Binding-site contacts:
Ligand atom C1' contacts residue THR93 of chain 1.B at 3.4 Å.
Ligand atom O2' contacts residue GOL1 of chain 1.R at 2.4 Å.
Ligand atom C2' contacts residue GOL1 of chain 1.R at 1.7 Å.
Ligand atom C5 contacts residue GLY95 of chain 1.B at 3.1 Å.
Ligand atom O5' contacts residue HIS7 of chain 1.A at 2.4 Å (h-bond).
Ligand atom C1' contacts residue GOL1 of chain 1.R at 1.2 Å.
Ligand atom N4 contacts residue GLY95 of chain 1.B at 3.0 Å.
Ligand atom O5' contacts residue GOL1 of chain 1.R at 0.6 Å (h-bond).
Ligand atom N1 contacts residue GOL1 of chain 1.R at 2.6 Å (h-bond).
Ligand atom C6 contacts residue THR94 of chain 1.B at 3.4 Å.
Ligand atom C6 contacts residue CYT1 of chain 1.Q at 0.8 Å.
Ligand atom O3' contacts residue GOL1 of chain 1.R at 0.4 Å (h-bond).
Ligand atom C3' contacts residue GOL1 of chain 1.R at 0.3 Å.
Ligand atom C5 contacts residue CYT1 of chain 1.Q at 0.9 Å.
Ligand atom C1' contacts residue CYT1 of chain 1.Q at 2.0 Å.
Ligand atom C6 contacts residue THR93 of chain 1.B at 3.4 Å.
Ligand atom O2' contacts residue THR93 of chain 1.B at 3.5 Å (h-bond).
Ligand atom O2 contacts residue CYT1 of chain 1.Q at 0.4 Å (h-bond).
Ligand atom N4 contacts residue CYT1 of chain 1.Q at 0.9 Å (h-bond).
Ligand atom N1 contacts residue CYT1 of chain 1.Q at 0.6 Å (h-bond).
Ligand atom C4' contacts residue GOL1 of chain 1.R at 0.4 Å.
Ligand atom C2' contacts residue CYT1 of chain 1.Q at 3.2 Å.
Ligand atom O2' contacts residue GLU195 of chain 1.B at 3.5 Å.
Ligand atom N3 contacts residue CYT1 of chain 1.Q at 0.6 Å (h-bond).
Ligand atom C5' contacts residue GOL1 of chain 1.R at 0.9 Å.
Ligand atom N3 contacts residue GLN165 of chain 1.B at 3.0 Å (h-bond).
Ligand atom C6 contacts residue GOL1 of chain 1.R at 3.2 Å.
Ligand atom O4' contacts residue CYT1 of chain 1.Q at 2.5 Å (h-bond).
Ligand atom C4 contacts residue CYT1 of chain 1.Q at 0.8 Å.
Ligand atom C2 contacts residue CYT1 of chain 1.Q at 0.5 Å.
Ligand atom O2' contacts residue GLU197 of chain 1.B at 3.0 Å (salt-bridge).
Ligand atom O4' contacts residue GOL1 of chain 1.R at 1.2 Å (h-bond).
Ligand atom O5' contacts residue PHE161 of chain 1.B at 3.4 Å.
Ligand atom C4 contacts residue GLY95 of chain 1.B at 3.1 Å.
Ligand atom C5' contacts residue HIS7 of chain 1.A at 3.1 Å.
Ligand atom C5 contacts residue THR94 of chain 1.B at 3.1 Å.
Ligand atom N4 contacts residue ILE220 of chain 1.B at 3.4 Å.
Ligand atom O3' contacts residue GLU197 of chain 1.B at 2.8 Å (salt-bridge).
Ligand atom O2 contacts residue MET196 of chain 1.B at 3.4 Å.
Ligand atom O2 contacts residue GLN165 of chain 1.B at 3.1 Å (h-bond).

This protein binds this small molecule.
Small molecule (SMILES): Nc1ccn([C@@H]2O[C@H](CO)[C@@H](O)[C@H]2O)c(=O)n1

Sequence of chain 1.A:
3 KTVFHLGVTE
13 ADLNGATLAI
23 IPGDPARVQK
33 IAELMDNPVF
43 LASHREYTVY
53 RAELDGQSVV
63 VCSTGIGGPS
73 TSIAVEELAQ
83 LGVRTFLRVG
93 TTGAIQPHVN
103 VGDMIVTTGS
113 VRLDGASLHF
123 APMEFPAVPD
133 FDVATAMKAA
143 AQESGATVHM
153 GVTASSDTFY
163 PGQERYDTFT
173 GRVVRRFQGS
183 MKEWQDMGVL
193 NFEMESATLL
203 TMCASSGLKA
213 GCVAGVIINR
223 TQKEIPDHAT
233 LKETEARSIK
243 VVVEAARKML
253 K

Sequence of chain 1.B:
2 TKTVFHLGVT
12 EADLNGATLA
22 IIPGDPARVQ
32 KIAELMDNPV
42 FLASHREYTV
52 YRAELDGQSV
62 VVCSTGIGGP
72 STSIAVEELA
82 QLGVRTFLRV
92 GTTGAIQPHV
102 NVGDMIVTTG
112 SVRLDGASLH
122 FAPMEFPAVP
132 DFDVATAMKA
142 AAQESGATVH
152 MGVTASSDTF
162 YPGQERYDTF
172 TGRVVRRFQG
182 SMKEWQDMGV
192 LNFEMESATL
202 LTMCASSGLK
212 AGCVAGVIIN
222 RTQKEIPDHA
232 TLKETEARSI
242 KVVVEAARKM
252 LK